Sequence of chain 1.B:
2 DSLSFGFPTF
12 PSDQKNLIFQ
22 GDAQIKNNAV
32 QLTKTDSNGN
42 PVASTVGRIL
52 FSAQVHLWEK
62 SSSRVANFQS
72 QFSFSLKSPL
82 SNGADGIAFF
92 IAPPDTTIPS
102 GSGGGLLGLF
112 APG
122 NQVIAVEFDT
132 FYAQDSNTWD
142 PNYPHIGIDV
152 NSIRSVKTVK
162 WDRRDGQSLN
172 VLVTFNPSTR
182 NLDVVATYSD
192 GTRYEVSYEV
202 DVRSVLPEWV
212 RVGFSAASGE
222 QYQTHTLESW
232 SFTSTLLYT

Binding-site contacts:
Ligand atom O6 contacts residue ASP86 of chain 1.B at 2.9 Å (salt-bridge).
Ligand atom C1 contacts residue GLY105 of chain 1.B at 3.7 Å.
Ligand atom C8 contacts residue GLY220 of chain 1.B at 3.3 Å.
Ligand atom C4 contacts residue GLY105 of chain 1.B at 3.8 Å.
Ligand atom C4 contacts residue GLY102 of chain 1.B at 3.5 Å.
Ligand atom C6 contacts residue ASP86 of chain 1.B at 3.4 Å.
Ligand atom O6 contacts residue GLY220 of chain 1.B at 2.9 Å (h-bond).
Ligand atom C4 contacts residue GLY104 of chain 1.B at 3.7 Å.
Ligand atom O3 contacts residue GLY106 of chain 1.B at 2.5 Å (h-bond).
Ligand atom O5 contacts residue GLY104 of chain 1.B at 3.0 Å (h-bond).
Ligand atom C4 contacts residue ASP86 of chain 1.B at 3.2 Å.
Ligand atom C3 contacts residue GLY105 of chain 1.B at 3.8 Å.
Ligand atom C5 contacts residue GLY102 of chain 1.B at 3.4 Å.
Ligand atom C2 contacts residue GLY105 of chain 1.B at 3.7 Å.
Ligand atom C2 contacts residue GLY104 of chain 1.B at 3.8 Å.
Ligand atom C6 contacts residue GLY102 of chain 1.B at 2.3 Å.
Ligand atom C3 contacts residue GLY106 of chain 1.B at 3.6 Å.
Ligand atom O4 contacts residue GLY102 of chain 1.B at 3.3 Å (h-bond).
Ligand atom O6 contacts residue GLY102 of chain 1.B at 3.2 Å (h-bond).
Ligand atom C5 contacts residue GLN222 of chain 1.B at 3.8 Å.
Ligand atom C6 contacts residue GLU221 of chain 1.B at 3.8 Å.
Ligand atom O4 contacts residue ASP86 of chain 1.B at 2.7 Å (salt-bridge).
Ligand atom C7 contacts residue GLY220 of chain 1.B at 3.2 Å.
Ligand atom O6 contacts residue GLU221 of chain 1.B at 3.2 Å (salt-bridge).
Ligand atom O7 contacts residue SER45 of chain 1.B at 3.6 Å.
Ligand atom C6 contacts residue GLN222 of chain 1.B at 3.3 Å.
Ligand atom C6 contacts residue LEU107 of chain 1.B at 3.3 Å (hydrophobic).
Ligand atom C1 contacts residue GLY104 of chain 1.B at 3.7 Å.
Ligand atom C8 contacts residue GLU221 of chain 1.B at 3.4 Å.
Ligand atom C8 contacts residue SER45 of chain 1.B at 3.5 Å.
Ligand atom C4 contacts residue GLY106 of chain 1.B at 3.7 Å.
Ligand atom O5 contacts residue GLU221 of chain 1.B at 2.9 Å (salt-bridge).
Ligand atom O3 contacts residue GLY105 of chain 1.B at 2.9 Å.
Ligand atom C1 contacts residue GLU221 of chain 1.B at 3.8 Å.
Ligand atom O4 contacts residue GLY106 of chain 1.B at 3.6 Å.
Ligand atom O6 contacts residue LEU107 of chain 1.B at 2.5 Å.
Ligand atom O7 contacts residue GLY220 of chain 1.B at 3.2 Å.
Ligand atom O2 contacts residue GLY105 of chain 1.B at 3.4 Å.
Ligand atom O5 contacts residue GLY220 of chain 1.B at 3.5 Å.
Ligand atom O6 contacts residue GLN222 of chain 1.B at 3.0 Å (h-bond).

This small molecule binds to this protein.
Small molecule (SMILES): CC(=O)N[C@H]1[C@H](O[C@H]2[C@@H](O)[C@H](O)[C@@H](CO)O[C@@H]2O)O[C@H](CO)[C@@H](O)[C@@H]1O